Sequence of chain 1.C:
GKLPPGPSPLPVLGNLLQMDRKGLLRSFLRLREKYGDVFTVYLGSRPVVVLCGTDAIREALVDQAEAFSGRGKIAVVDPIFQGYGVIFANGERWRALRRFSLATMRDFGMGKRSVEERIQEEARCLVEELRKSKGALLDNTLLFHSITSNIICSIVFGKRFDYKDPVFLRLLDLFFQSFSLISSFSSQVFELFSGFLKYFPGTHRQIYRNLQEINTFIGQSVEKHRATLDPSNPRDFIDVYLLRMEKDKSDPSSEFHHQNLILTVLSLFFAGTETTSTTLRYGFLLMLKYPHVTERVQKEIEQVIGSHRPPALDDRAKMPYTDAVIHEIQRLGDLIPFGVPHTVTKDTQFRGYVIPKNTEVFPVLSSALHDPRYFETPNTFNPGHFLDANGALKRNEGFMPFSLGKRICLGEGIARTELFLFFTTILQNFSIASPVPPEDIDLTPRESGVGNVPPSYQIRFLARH

Binding-site contacts:
Ligand atom C6 contacts residue ALA279 of chain 1.C at 4.0 Å (hydrophobic).
Ligand atom C4 contacts residue THR283 of chain 1.C at 2.8 Å.
Ligand atom N1 contacts residue THR283 of chain 1.C at 4.2 Å.
Ligand atom N3 contacts residue ALA279 of chain 1.C at 3.9 Å.
Ligand atom CL contacts residue ILE190 of chain 1.C at 3.9 Å.
Ligand atom C5 contacts residue THR283 of chain 1.C at 3.0 Å.
Ligand atom C2 contacts residue ILE344 of chain 1.C at 4.3 Å (hydrophobic).
Ligand atom N3 contacts residue THR283 of chain 1.C at 4.0 Å.
Ligand atom C8 contacts residue PHE278 of chain 1.C at 3.1 Å (hydrophobic).
Ligand atom C7 contacts residue ALA279 of chain 1.C at 3.7 Å (hydrophobic).
Ligand atom C2 contacts residue HEM1 of chain 1.L at 3.4 Å.
Ligand atom C5 contacts residue HEM1 of chain 1.L at 4.2 Å.
Ligand atom N1 contacts residue ILE344 of chain 1.C at 4.5 Å.
Ligand atom C2 contacts residue ALA279 of chain 1.C at 3.9 Å (hydrophobic).
Ligand atom C5 contacts residue ALA279 of chain 1.C at 3.2 Å (hydrophobic).
Ligand atom N1 contacts residue ALA279 of chain 1.C at 3.5 Å.
Ligand atom C11 contacts residue VAL348 of chain 1.C at 4.3 Å (hydrophobic).
Ligand atom N3 contacts residue HEM1 of chain 1.L at 2.5 Å.
Ligand atom C7 contacts residue PHE278 of chain 1.C at 3.9 Å (hydrophobic).
Ligand atom CL contacts residue VAL85 of chain 1.C at 4.0 Å.
Ligand atom C9 contacts residue PHE278 of chain 1.C at 4.0 Å (hydrophobic).
Ligand atom CL contacts residue PHE278 of chain 1.C at 3.9 Å.
Ligand atom CL contacts residue PHE96 of chain 1.C at 4.3 Å.
Ligand atom N3 contacts residue ILE344 of chain 1.C at 4.4 Å.
Ligand atom C4 contacts residue HEM1 of chain 1.L at 3.0 Å.
Ligand atom C4 contacts residue ALA279 of chain 1.C at 3.5 Å (hydrophobic).

This small molecule binds to this protein.
Small molecule (SMILES): Clc1ccc(-n2ccnc2)cc1